Sequence of chain 1.J:
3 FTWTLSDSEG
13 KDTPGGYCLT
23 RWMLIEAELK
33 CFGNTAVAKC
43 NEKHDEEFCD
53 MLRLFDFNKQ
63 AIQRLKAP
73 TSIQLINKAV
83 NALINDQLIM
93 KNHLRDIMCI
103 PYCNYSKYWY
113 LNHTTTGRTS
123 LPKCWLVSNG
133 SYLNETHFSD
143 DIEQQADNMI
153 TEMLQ

Binding-site contacts:
Ligand atom C5 contacts residue ASN114 of chain 1.J at 3.7 Å.
Ligand atom C7 contacts residue GLN69 of chain 1.A at 3.9 Å.
Ligand atom O6 contacts residue LEU31 of chain 1.J at 4.4 Å.
Ligand atom C8 contacts residue CYS33 of chain 1.J at 3.4 Å (hydrophobic).
Ligand atom C8 contacts residue PHE34 of chain 1.J at 4.2 Å (hydrophobic).
Ligand atom O5 contacts residue GLN69 of chain 1.A at 4.0 Å.
Ligand atom C7 contacts residue THR121 of chain 1.J at 4.3 Å.
Ligand atom C3 contacts residue ASN114 of chain 1.J at 3.8 Å.
Ligand atom N2 contacts residue ASN114 of chain 1.J at 2.9 Å (h-bond).
Ligand atom N2 contacts residue THR121 of chain 1.J at 4.1 Å.
Ligand atom C2 contacts residue GLN69 of chain 1.A at 4.1 Å.
Ligand atom O7 contacts residue GLN69 of chain 1.A at 3.3 Å (h-bond).
Ligand atom C1 contacts residue ASN114 of chain 1.J at 1.4 Å.
Ligand atom O7 contacts residue ASN114 of chain 1.J at 3.9 Å.
Ligand atom C8 contacts residue THR121 of chain 1.J at 3.7 Å.
Ligand atom O5 contacts residue ASN114 of chain 1.J at 2.4 Å (h-bond).
Ligand atom C8 contacts residue LYS32 of chain 1.J at 4.5 Å.
Ligand atom C7 contacts residue CYS33 of chain 1.J at 4.5 Å (hydrophobic).
Ligand atom O7 contacts residue TYR112 of chain 1.J at 3.0 Å (h-bond).
Ligand atom C8 contacts residue TYR112 of chain 1.J at 3.8 Å (hydrophobic).
Ligand atom N2 contacts residue GLN69 of chain 1.A at 4.2 Å.
Ligand atom C4 contacts residue ASN114 of chain 1.J at 4.2 Å.
Ligand atom C7 contacts residue ASN114 of chain 1.J at 3.6 Å.
Ligand atom C2 contacts residue ASN114 of chain 1.J at 2.4 Å.
Ligand atom C1 contacts residue GLN69 of chain 1.A at 4.0 Å.
Ligand atom C7 contacts residue TYR112 of chain 1.J at 3.6 Å (hydrophobic).
Ligand atom O7 contacts residue LYS32 of chain 1.J at 4.1 Å.

Sequence of chain 1.A:
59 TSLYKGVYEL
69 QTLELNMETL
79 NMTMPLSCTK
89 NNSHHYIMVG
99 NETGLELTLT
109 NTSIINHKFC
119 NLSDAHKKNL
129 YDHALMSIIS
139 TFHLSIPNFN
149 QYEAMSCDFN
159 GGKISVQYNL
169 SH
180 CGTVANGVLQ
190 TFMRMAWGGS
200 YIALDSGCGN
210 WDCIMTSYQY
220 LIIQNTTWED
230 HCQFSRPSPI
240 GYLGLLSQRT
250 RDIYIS

A small-molecule ligand and the protein it binds are described below.
Small molecule (SMILES): CC(=O)N[C@H]1[C@H](O[C@H]2[C@H](O)[C@@H](NC(C)=O)CO[C@@H]2CO)O[C@H](CO)[C@@H](O[C@@H]2O[C@H](CO[C@H]3O[C@H](CO)[C@@H](O)[C@H](O)[C@@H]3O)[C@@H](O)[C@H](O[C@H]3O[C@H](CO)[C@@H](O)[C@H](O)[C@@H]3O)[C@@H]2O)[C@@H]1O